Sequence of chain 1.A:
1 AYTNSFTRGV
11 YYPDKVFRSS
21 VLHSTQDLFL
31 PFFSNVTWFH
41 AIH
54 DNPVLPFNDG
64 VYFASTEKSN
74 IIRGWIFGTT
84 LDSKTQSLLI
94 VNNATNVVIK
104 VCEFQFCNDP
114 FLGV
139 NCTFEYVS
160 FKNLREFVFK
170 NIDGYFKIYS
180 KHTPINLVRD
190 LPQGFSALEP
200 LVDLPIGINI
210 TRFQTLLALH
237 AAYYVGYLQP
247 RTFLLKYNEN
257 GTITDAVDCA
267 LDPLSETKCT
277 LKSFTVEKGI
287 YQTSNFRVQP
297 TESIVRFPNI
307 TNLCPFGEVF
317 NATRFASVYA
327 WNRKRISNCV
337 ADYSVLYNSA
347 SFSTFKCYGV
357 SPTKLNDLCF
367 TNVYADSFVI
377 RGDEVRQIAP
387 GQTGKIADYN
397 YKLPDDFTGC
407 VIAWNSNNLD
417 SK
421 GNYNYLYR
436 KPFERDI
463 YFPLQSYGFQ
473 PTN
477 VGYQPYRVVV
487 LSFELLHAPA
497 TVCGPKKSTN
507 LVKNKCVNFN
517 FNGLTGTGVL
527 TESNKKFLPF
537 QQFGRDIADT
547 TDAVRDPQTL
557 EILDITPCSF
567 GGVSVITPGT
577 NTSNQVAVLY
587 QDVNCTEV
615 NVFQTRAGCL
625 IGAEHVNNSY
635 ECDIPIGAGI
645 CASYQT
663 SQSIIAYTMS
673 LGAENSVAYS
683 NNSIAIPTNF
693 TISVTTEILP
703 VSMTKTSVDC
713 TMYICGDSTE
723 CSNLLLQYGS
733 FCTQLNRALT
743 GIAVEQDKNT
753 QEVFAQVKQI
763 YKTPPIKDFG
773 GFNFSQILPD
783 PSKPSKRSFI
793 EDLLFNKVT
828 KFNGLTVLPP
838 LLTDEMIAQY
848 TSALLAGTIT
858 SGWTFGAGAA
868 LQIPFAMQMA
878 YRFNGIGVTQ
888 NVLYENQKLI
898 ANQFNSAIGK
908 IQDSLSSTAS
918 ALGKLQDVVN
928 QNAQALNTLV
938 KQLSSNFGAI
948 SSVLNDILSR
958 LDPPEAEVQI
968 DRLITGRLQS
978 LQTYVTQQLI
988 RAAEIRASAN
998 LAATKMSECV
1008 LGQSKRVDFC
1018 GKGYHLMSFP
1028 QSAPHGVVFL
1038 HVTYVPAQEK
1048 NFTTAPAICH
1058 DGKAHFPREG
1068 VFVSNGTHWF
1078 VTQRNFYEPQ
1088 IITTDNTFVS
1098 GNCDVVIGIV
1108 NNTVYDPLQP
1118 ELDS

Binding-site contacts:
Ligand atom C4 contacts residue ASN139 of chain 1.A at 4.3 Å.
Ligand atom C5 contacts residue ASN139 of chain 1.A at 3.8 Å.
Ligand atom C7 contacts residue ASN139 of chain 1.A at 3.8 Å.
Ligand atom C3 contacts residue ASN139 of chain 1.A at 3.9 Å.
Ligand atom C2 contacts residue ASN139 of chain 1.A at 2.5 Å.
Ligand atom O7 contacts residue GLU106 of chain 1.A at 3.6 Å.
Ligand atom C1 contacts residue ASN139 of chain 1.A at 1.5 Å.
Ligand atom O7 contacts residue ASN139 of chain 1.A at 4.3 Å.
Ligand atom N2 contacts residue ASN139 of chain 1.A at 3.0 Å (h-bond).
Ligand atom C7 contacts residue GLU106 of chain 1.A at 4.2 Å.
Ligand atom C8 contacts residue ASN139 of chain 1.A at 4.0 Å.
Ligand atom O5 contacts residue ASN139 of chain 1.A at 2.4 Å (h-bond).

A protein and the small-molecule ligand that binds it are described below.
Small molecule (SMILES): CC(=O)N[C@@H]1[C@@H](O)[C@H](O)[C@@H](CO)O[C@H]1O